Binding-site contacts:
Ligand atom CE2 contacts residue TYR65 of chain 1.A at 3.9 Å (hydrophobic).
Ligand atom OH contacts residue GLN155 of chain 1.A at 3.5 Å.
Ligand atom CE2 contacts residue GLY34 of chain 1.A at 3.7 Å.
Ligand atom CZ contacts residue GLN155 of chain 1.A at 3.5 Å.
Ligand atom N contacts residue TYR151 of chain 1.A at 2.9 Å (h-bond).
Ligand atom O contacts residue TYR151 of chain 1.A at 3.5 Å (h-bond).
Ligand atom CD1 contacts residue ALA67 of chain 1.A at 3.5 Å (hydrophobic).
Ligand atom CE2 contacts residue GLN155 of chain 1.A at 3.8 Å.
Ligand atom O contacts residue GLN173 of chain 1.A at 2.5 Å (h-bond).
Ligand atom F1 contacts residue GLN155 of chain 1.A at 3.5 Å.
Ligand atom CG contacts residue ALA67 of chain 1.A at 3.7 Å (hydrophobic).
Ligand atom CB contacts residue ALA67 of chain 1.A at 3.9 Å (hydrophobic).
Ligand atom CB contacts residue TYR151 of chain 1.A at 3.2 Å (hydrophobic).
Ligand atom CD2 contacts residue GLN155 of chain 1.A at 3.9 Å.
Ligand atom OH contacts residue ASN158 of chain 1.A at 3.4 Å (h-bond).
Ligand atom N contacts residue GLN155 of chain 1.A at 2.6 Å (h-bond).
Ligand atom C contacts residue TYR151 of chain 1.A at 3.4 Å (hydrophobic).
Ligand atom CB contacts residue GLY34 of chain 1.A at 3.8 Å.
Ligand atom CZ contacts residue ARG32 of chain 1.A at 3.8 Å.
Ligand atom OXT contacts residue GLU36 of chain 1.A at 3.3 Å (salt-bridge).
Ligand atom F1 contacts residue ASN158 of chain 1.A at 3.4 Å.
Ligand atom CA contacts residue GLN155 of chain 1.A at 3.8 Å.
Ligand atom F2 contacts residue ARG32 of chain 1.A at 3.5 Å.
Ligand atom CA contacts residue GLN173 of chain 1.A at 3.4 Å.
Ligand atom CB contacts residue GLU36 of chain 1.A at 3.9 Å.
Ligand atom OH contacts residue ARG32 of chain 1.A at 3.0 Å (salt-bridge).
Ligand atom CG contacts residue TYR151 of chain 1.A at 3.9 Å (hydrophobic).
Ligand atom CE1 contacts residue GLN155 of chain 1.A at 3.6 Å.
Ligand atom CD1 contacts residue GLN155 of chain 1.A at 3.4 Å.
Ligand atom OH contacts residue TYR65 of chain 1.A at 3.9 Å.
Ligand atom CD1 contacts residue TYR151 of chain 1.A at 3.7 Å (hydrophobic).
Ligand atom CD2 contacts residue GLY34 of chain 1.A at 3.4 Å.
Ligand atom O contacts residue ILE137 of chain 1.A at 3.7 Å.
Ligand atom C contacts residue GLN173 of chain 1.A at 3.2 Å.
Ligand atom F2 contacts residue GLY34 of chain 1.A at 3.4 Å.
Ligand atom CZ contacts residue TYR65 of chain 1.A at 3.8 Å (hydrophobic).
Ligand atom N contacts residue GLN173 of chain 1.A at 2.7 Å (h-bond).
Ligand atom CA contacts residue TYR151 of chain 1.A at 3.3 Å (hydrophobic).
Ligand atom C contacts residue GLU36 of chain 1.A at 3.9 Å.
Ligand atom CG contacts residue GLN155 of chain 1.A at 3.6 Å.

Sequence of chain 1.A:
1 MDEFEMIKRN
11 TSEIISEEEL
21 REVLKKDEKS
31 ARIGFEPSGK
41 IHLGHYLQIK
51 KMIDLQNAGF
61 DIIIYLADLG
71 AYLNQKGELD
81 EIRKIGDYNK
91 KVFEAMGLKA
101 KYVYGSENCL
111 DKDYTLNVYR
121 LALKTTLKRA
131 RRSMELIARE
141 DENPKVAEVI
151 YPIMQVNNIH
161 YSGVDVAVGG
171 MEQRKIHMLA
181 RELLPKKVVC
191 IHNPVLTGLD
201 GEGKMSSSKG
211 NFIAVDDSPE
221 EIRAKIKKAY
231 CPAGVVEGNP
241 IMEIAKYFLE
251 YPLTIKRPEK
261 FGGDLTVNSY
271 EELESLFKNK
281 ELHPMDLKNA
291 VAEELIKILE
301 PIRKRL

This small molecule binds to this protein.
Small molecule (SMILES): N[C@@H](Cc1cc(F)c(O)c(F)c1)C(=O)O